Sequence of chain 1.H:
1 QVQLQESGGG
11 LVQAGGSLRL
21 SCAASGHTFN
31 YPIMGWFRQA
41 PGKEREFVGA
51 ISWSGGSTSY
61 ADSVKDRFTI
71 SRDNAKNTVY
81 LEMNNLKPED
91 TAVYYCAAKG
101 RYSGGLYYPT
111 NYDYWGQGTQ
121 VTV

Sequence of chain 1.C:
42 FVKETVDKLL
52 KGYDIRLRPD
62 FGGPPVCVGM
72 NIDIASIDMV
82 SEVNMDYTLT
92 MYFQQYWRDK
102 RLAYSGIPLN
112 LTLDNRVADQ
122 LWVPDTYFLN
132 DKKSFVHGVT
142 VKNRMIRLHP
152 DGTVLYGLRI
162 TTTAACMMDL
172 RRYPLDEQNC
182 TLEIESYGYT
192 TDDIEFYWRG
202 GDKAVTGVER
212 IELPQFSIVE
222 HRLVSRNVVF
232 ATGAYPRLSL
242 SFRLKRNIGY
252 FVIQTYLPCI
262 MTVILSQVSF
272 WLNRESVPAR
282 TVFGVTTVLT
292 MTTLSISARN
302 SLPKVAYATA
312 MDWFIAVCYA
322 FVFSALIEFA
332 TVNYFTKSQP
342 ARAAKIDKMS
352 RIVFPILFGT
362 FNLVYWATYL

Binding-site contacts:
Ligand atom O6 contacts residue TYR31 of chain 1.H at 4.0 Å.
Ligand atom C7 contacts residue ARG227 of chain 1.C at 4.0 Å.
Ligand atom C8 contacts residue ARG244 of chain 1.C at 3.9 Å.
Ligand atom O7 contacts residue ASN180 of chain 1.C at 2.9 Å (h-bond).
Ligand atom C3 contacts residue ARG223 of chain 1.C at 4.0 Å.
Ligand atom C2 contacts residue ARG223 of chain 1.C at 3.9 Å.
Ligand atom O3 contacts residue ARG227 of chain 1.C at 3.5 Å.
Ligand atom O7 contacts residue ARG244 of chain 1.C at 3.9 Å.
Ligand atom C7 contacts residue ASP113 of chain 1.H at 4.1 Å.
Ligand atom C6 contacts residue SER226 of chain 1.C at 3.8 Å.
Ligand atom C3 contacts residue SER242 of chain 1.C at 4.0 Å.
Ligand atom C2 contacts residue SER242 of chain 1.C at 4.0 Å.
Ligand atom O7 contacts residue ARG227 of chain 1.C at 4.1 Å.
Ligand atom C8 contacts residue ARG227 of chain 1.C at 4.0 Å.
Ligand atom O5 contacts residue VAL225 of chain 1.C at 4.0 Å.
Ligand atom O5 contacts residue ASN180 of chain 1.C at 2.2 Å (h-bond).
Ligand atom C2 contacts residue ASN180 of chain 1.C at 2.6 Å.
Ligand atom C3 contacts residue ASN180 of chain 1.C at 3.9 Å.
Ligand atom N2 contacts residue ARG223 of chain 1.C at 3.8 Å.
Ligand atom N2 contacts residue ASP113 of chain 1.H at 3.4 Å (salt-bridge).
Ligand atom C8 contacts residue PHE243 of chain 1.C at 3.9 Å (hydrophobic).
Ligand atom C7 contacts residue ASN180 of chain 1.C at 3.2 Å.
Ligand atom C8 contacts residue SER242 of chain 1.C at 3.9 Å.
Ligand atom O6 contacts residue ARG223 of chain 1.C at 3.8 Å.
Ligand atom C6 contacts residue TYR31 of chain 1.H at 3.2 Å (hydrophobic).
Ligand atom N2 contacts residue SER242 of chain 1.C at 3.2 Å (h-bond).
Ligand atom C8 contacts residue ASP113 of chain 1.H at 3.7 Å.
Ligand atom C7 contacts residue SER242 of chain 1.C at 4.0 Å.
Ligand atom O3 contacts residue ASP113 of chain 1.H at 4.1 Å.
Ligand atom C5 contacts residue ASN180 of chain 1.C at 3.5 Å.
Ligand atom O3 contacts residue VAL225 of chain 1.C at 4.1 Å.
Ligand atom C8 contacts residue ARG223 of chain 1.C at 4.1 Å.
Ligand atom O6 contacts residue ASN30 of chain 1.H at 3.7 Å.
Ligand atom C1 contacts residue TYR31 of chain 1.H at 3.9 Å (hydrophobic).
Ligand atom C1 contacts residue ASN180 of chain 1.C at 1.4 Å.
Ligand atom O3 contacts residue ARG223 of chain 1.C at 3.0 Å (salt-bridge).
Ligand atom O7 contacts residue VAL225 of chain 1.C at 4.0 Å.
Ligand atom C7 contacts residue ARG223 of chain 1.C at 4.0 Å.
Ligand atom N2 contacts residue ASN180 of chain 1.C at 3.1 Å (h-bond).
Ligand atom O7 contacts residue SER240 of chain 1.C at 3.7 Å.

The protein below binds the small molecule below.
Small molecule (SMILES): CC(=O)N[C@H]1[C@H](O[C@H]2[C@H](O)[C@@H](NC(C)=O)CO[C@@H]2CO)O[C@H](CO)[C@@H](O[C@@H]2O[C@H](CO[C@H]3O[C@H](CO)[C@@H](O)[C@H](O)[C@@H]3O)[C@@H](O)[C@H](O[C@H]3O[C@H](CO)[C@@H](O)[C@H](O)[C@@H]3O)[C@@H]2O)[C@@H]1O